The protein below binds the small molecule below.
Small molecule (SMILES): N#Cc1ccc(N(Cc2ccc(OS(N)(=O)=O)c(Br)c2)n2cnnc2)cc1

Sequence of chain 1.A:
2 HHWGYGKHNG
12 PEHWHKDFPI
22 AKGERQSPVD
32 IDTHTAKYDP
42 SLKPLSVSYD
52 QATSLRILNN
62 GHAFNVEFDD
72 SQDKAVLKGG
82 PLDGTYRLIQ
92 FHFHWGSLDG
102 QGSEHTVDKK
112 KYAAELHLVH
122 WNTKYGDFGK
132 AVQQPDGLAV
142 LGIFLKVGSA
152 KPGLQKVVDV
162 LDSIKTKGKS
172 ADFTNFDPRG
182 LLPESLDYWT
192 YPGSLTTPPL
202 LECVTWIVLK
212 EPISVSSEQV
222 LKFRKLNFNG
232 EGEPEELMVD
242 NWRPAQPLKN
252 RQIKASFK

Binding-site contacts:
Ligand atom C13 contacts residue PHE129 of chain 1.A at 3.5 Å (hydrophobic).
Ligand atom N1 contacts residue HIS95 of chain 1.A at 3.5 Å (h-bond).
Ligand atom N1 contacts residue GLU105 of chain 1.A at 4.1 Å.
Ligand atom N1 contacts residue HIS118 of chain 1.A at 3.5 Å (h-bond).
Ligand atom N1 contacts residue THR197 of chain 1.A at 2.6 Å (h-bond).
Ligand atom O3 contacts residue THR197 of chain 1.A at 3.7 Å.
Ligand atom O2 contacts residue VAL120 of chain 1.A at 4.0 Å.
Ligand atom C14 contacts residue PHE129 of chain 1.A at 4.0 Å (hydrophobic).
Ligand atom O3 contacts residue LEU196 of chain 1.A at 3.7 Å.
Ligand atom N5 contacts residue GLN91 of chain 1.A at 4.1 Å.
Ligand atom C1 contacts residue HIS93 of chain 1.A at 4.2 Å.
Ligand atom S1 contacts residue HIS93 of chain 1.A at 4.0 Å.
Ligand atom S1 contacts residue THR197 of chain 1.A at 3.6 Å.
Ligand atom C2 contacts residue THR198 of chain 1.A at 3.4 Å.
Ligand atom O1 contacts residue SER195 of chain 1.A at 4.1 Å.
Ligand atom O2 contacts residue HIS93 of chain 1.A at 3.2 Å.
Ligand atom N1 contacts residue HIS93 of chain 1.A at 3.5 Å (h-bond).
Ligand atom O1 contacts residue THR197 of chain 1.A at 3.0 Å (h-bond).
Ligand atom S1 contacts residue ZN1 of chain 1.B at 3.1 Å.
Ligand atom N2 contacts residue PRO200 of chain 1.A at 3.6 Å.
Ligand atom BR contacts residue VAL141 of chain 1.A at 4.1 Å.
Ligand atom O1 contacts residue ZN1 of chain 1.B at 4.0 Å.
Ligand atom N1 contacts residue ZN1 of chain 1.B at 2.1 Å.
Ligand atom C17 contacts residue PHE129 of chain 1.A at 3.5 Å (hydrophobic).
Ligand atom C3 contacts residue THR198 of chain 1.A at 4.0 Å.
Ligand atom C6 contacts residue LEU196 of chain 1.A at 4.1 Å (hydrophobic).
Ligand atom C8 contacts residue PRO200 of chain 1.A at 3.7 Å (hydrophobic).
Ligand atom BR contacts residue LEU139 of chain 1.A at 3.7 Å.
Ligand atom O2 contacts residue HIS118 of chain 1.A at 3.6 Å.
Ligand atom C2 contacts residue HIS93 of chain 1.A at 4.0 Å.
Ligand atom C17 contacts residue GLN91 of chain 1.A at 4.1 Å.
Ligand atom BR contacts residue LEU196 of chain 1.A at 3.2 Å.
Ligand atom C10 contacts residue PRO200 of chain 1.A at 4.1 Å (hydrophobic).
Ligand atom N5 contacts residue ILE90 of chain 1.A at 3.4 Å.
Ligand atom S1 contacts residue HIS118 of chain 1.A at 3.9 Å.
Ligand atom BR contacts residue VAL120 of chain 1.A at 3.7 Å.
Ligand atom O1 contacts residue TRP207 of chain 1.A at 3.2 Å.
Ligand atom O1 contacts residue LEU196 of chain 1.A at 3.6 Å.
Ligand atom O2 contacts residue ZN1 of chain 1.B at 3.0 Å.
Ligand atom C7 contacts residue GLN91 of chain 1.A at 3.6 Å.